Binding-site contacts:
Ligand atom C22 contacts residue ALA55 of chain 1.A at 3.6 Å (hydrophobic).
Ligand atom C10 contacts residue ASN51 of chain 1.A at 3.6 Å.
Ligand atom C21 contacts residue ALA55 of chain 1.A at 3.8 Å (hydrophobic).
Ligand atom C20 contacts residue PHE138 of chain 1.A at 3.8 Å (hydrophobic).
Ligand atom O8 contacts residue GLY97 of chain 1.A at 3.7 Å.
Ligand atom O8 contacts residue MET98 of chain 1.A at 3.3 Å.
Ligand atom C24 contacts residue ASN51 of chain 1.A at 3.8 Å.
Ligand atom C19 contacts residue ASN106 of chain 1.A at 3.5 Å.
Ligand atom C6 contacts residue ALA55 of chain 1.A at 3.7 Å (hydrophobic).
Ligand atom C4 contacts residue MET98 of chain 1.A at 3.7 Å (hydrophobic).
Ligand atom O8 contacts residue THR184 of chain 1.A at 2.8 Å (h-bond).
Ligand atom C2 contacts residue ASP93 of chain 1.A at 3.5 Å.
Ligand atom C21 contacts residue ILE96 of chain 1.A at 3.5 Å (hydrophobic).
Ligand atom N12 contacts residue PHE138 of chain 1.A at 3.5 Å.
Ligand atom C19 contacts residue MET98 of chain 1.A at 3.5 Å (hydrophobic).
Ligand atom C16 contacts residue MET98 of chain 1.A at 3.8 Å (hydrophobic).
Ligand atom C30 contacts residue TRP162 of chain 1.A at 3.4 Å (hydrophobic).
Ligand atom N7 contacts residue ALA55 of chain 1.A at 3.5 Å.
Ligand atom O5 contacts residue ALA55 of chain 1.A at 3.2 Å.
Ligand atom C21 contacts residue GLY97 of chain 1.A at 3.5 Å.
Ligand atom N12 contacts residue ASN51 of chain 1.A at 3.1 Å (h-bond).
Ligand atom O5 contacts residue THR184 of chain 1.A at 3.4 Å.
Ligand atom C1 contacts residue THR184 of chain 1.A at 3.9 Å.
Ligand atom C14 contacts residue ASN51 of chain 1.A at 3.5 Å.
Ligand atom C3 contacts residue THR184 of chain 1.A at 3.7 Å.
Ligand atom C9 contacts residue ASN51 of chain 1.A at 3.8 Å.
Ligand atom C22 contacts residue ASN51 of chain 1.A at 3.7 Å.
Ligand atom C17 contacts residue LEU103 of chain 1.A at 3.7 Å (hydrophobic).
Ligand atom N11 contacts residue VAL186 of chain 1.A at 3.6 Å.
Ligand atom C27 contacts residue ASN51 of chain 1.A at 3.5 Å.
Ligand atom O5 contacts residue ASP93 of chain 1.A at 2.6 Å (salt-bridge).
Ligand atom C13 contacts residue ASN51 of chain 1.A at 3.4 Å.
Ligand atom C6 contacts residue THR184 of chain 1.A at 3.7 Å.
Ligand atom C30 contacts residue VAL150 of chain 1.A at 3.9 Å (hydrophobic).
Ligand atom C3 contacts residue ASP93 of chain 1.A at 3.4 Å.
Ligand atom C2 contacts residue ASN51 of chain 1.A at 3.8 Å.
Ligand atom C26 contacts residue ASN106 of chain 1.A at 3.8 Å.
Ligand atom N11 contacts residue ASN51 of chain 1.A at 3.5 Å.
Ligand atom C14 contacts residue PHE138 of chain 1.A at 3.9 Å (hydrophobic).
Ligand atom C2 contacts residue THR184 of chain 1.A at 3.5 Å.

Sequence of chain 1.A:
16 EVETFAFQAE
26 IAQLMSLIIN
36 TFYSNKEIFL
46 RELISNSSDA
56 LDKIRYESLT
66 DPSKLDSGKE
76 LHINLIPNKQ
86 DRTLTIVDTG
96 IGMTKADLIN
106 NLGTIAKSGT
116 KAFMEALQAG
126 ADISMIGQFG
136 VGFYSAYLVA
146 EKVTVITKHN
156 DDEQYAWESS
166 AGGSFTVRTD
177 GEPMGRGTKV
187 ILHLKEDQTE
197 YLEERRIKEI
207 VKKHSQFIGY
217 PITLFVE

A small-molecule ligand and the protein it binds are described below.
Small molecule (SMILES): Cc1cccc(Cc2n[nH]c3cc(O)c(C(=O)N(C)Cc4ccc(Cl)cc4)cc23)c1